Sequence of chain 2.A:
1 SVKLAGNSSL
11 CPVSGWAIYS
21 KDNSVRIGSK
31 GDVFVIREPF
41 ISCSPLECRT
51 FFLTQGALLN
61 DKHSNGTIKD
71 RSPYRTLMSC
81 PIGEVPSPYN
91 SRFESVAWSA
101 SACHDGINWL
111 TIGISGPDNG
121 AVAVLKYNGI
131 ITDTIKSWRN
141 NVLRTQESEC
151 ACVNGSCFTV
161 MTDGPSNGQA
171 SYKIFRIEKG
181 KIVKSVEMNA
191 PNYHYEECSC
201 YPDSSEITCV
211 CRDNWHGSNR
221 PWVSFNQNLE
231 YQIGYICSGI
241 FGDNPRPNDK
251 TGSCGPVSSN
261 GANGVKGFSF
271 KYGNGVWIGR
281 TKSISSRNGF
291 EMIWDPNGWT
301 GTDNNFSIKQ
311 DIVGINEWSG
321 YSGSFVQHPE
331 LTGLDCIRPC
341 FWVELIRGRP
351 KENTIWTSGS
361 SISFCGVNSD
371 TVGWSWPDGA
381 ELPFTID

The small molecule below binds the protein below.
Small molecule (SMILES): CCC(CC)O[C@@H]1C=C(C(=O)O)C[C@H](N)[C@H]1NC(C)=O

Binding-site contacts:
Ligand atom C1 contacts residue TYR321 of chain 2.A at 3.0 Å (hydrophobic).
Ligand atom C9 contacts residue GLU197 of chain 2.A at 4.0 Å.
Ligand atom C10 contacts residue ARG71 of chain 2.A at 3.8 Å.
Ligand atom O10 contacts residue ASP70 of chain 2.A at 3.2 Å.
Ligand atom O1B contacts residue ARG287 of chain 2.A at 2.8 Å (salt-bridge).
Ligand atom C3 contacts residue ASP70 of chain 2.A at 3.3 Å.
Ligand atom C3 contacts residue TYR321 of chain 2.A at 3.2 Å (hydrophobic).
Ligand atom O1A contacts residue ARG287 of chain 2.A at 2.9 Å (salt-bridge).
Ligand atom O1B contacts residue ARG212 of chain 2.A at 2.9 Å (salt-bridge).
Ligand atom O1B contacts residue TYR321 of chain 2.A at 3.4 Å (h-bond).
Ligand atom C11 contacts residue TRP98 of chain 2.A at 4.0 Å (hydrophobic).
Ligand atom O1A contacts residue TYR321 of chain 2.A at 3.4 Å (h-bond).
Ligand atom C5 contacts residue ASP70 of chain 2.A at 3.9 Å.
Ligand atom C3 contacts residue ARG37 of chain 2.A at 3.8 Å.
Ligand atom O1A contacts residue ARG37 of chain 2.A at 3.0 Å (salt-bridge).
Ligand atom N4 contacts residue GLU38 of chain 2.A at 2.7 Å (salt-bridge).
Ligand atom N4 contacts residue ASP70 of chain 2.A at 3.0 Å (salt-bridge).
Ligand atom C4 contacts residue GLU38 of chain 2.A at 3.6 Å.
Ligand atom C91 contacts residue SER166 of chain 2.A at 4.0 Å.
Ligand atom C91 contacts residue GLU196 of chain 2.A at 3.7 Å.
Ligand atom C7 contacts residue TYR321 of chain 2.A at 3.2 Å (hydrophobic).
Ligand atom C3 contacts residue GLU38 of chain 2.A at 3.7 Å.
Ligand atom C1 contacts residue ARG212 of chain 2.A at 3.8 Å.
Ligand atom C81 contacts residue SER166 of chain 2.A at 3.9 Å.
Ligand atom C91 contacts residue ASN214 of chain 2.A at 3.8 Å.
Ligand atom C7 contacts residue ARG212 of chain 2.A at 3.8 Å.
Ligand atom C4 contacts residue TYR321 of chain 2.A at 3.5 Å (hydrophobic).
Ligand atom C82 contacts residue ARG144 of chain 2.A at 3.8 Å.
Ligand atom C4 contacts residue ASP70 of chain 2.A at 3.6 Å.
Ligand atom C6 contacts residue TYR321 of chain 2.A at 3.8 Å (hydrophobic).
Ligand atom C1 contacts residue ARG287 of chain 2.A at 3.6 Å.
Ligand atom C6 contacts residue GLU197 of chain 2.A at 3.5 Å.
Ligand atom C81 contacts residue ARG144 of chain 2.A at 3.6 Å.
Ligand atom C2 contacts residue TYR321 of chain 2.A at 2.8 Å (hydrophobic).
Ligand atom C82 contacts residue ARG71 of chain 2.A at 3.7 Å.
Ligand atom O10 contacts residue ARG71 of chain 2.A at 2.8 Å (salt-bridge).
Ligand atom C4 contacts residue GLU197 of chain 2.A at 3.8 Å.
Ligand atom C9 contacts residue GLU196 of chain 2.A at 3.6 Å.
Ligand atom C91 contacts residue ARG212 of chain 2.A at 3.8 Å.
Ligand atom C7 contacts residue GLU197 of chain 2.A at 3.9 Å.